Sequence of chain 1.D:
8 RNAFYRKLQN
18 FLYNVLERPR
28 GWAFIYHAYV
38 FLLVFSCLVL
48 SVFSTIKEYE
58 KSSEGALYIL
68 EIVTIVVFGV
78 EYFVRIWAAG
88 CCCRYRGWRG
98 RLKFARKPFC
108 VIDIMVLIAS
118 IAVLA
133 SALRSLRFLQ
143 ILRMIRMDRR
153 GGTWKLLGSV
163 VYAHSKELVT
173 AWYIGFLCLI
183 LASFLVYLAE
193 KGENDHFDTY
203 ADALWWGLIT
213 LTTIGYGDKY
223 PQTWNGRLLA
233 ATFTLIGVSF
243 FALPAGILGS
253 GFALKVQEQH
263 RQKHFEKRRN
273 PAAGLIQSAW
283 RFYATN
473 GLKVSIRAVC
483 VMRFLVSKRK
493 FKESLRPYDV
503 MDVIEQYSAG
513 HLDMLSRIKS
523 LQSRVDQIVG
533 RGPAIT

Sequence of chain 1.B:
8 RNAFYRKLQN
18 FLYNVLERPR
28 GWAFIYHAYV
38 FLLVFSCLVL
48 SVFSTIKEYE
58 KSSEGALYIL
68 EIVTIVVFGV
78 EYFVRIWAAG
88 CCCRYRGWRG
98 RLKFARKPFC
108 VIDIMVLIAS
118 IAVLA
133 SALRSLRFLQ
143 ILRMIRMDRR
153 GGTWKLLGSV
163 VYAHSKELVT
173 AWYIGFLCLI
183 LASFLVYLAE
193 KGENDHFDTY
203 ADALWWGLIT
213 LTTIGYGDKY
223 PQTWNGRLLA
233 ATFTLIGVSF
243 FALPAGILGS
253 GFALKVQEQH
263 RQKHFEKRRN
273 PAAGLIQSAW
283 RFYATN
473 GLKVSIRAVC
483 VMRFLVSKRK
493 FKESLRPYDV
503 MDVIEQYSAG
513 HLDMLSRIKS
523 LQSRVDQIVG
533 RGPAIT

The small molecule below binds the protein below.
Small molecule (SMILES): O=C(Nc1ccc2c3c(cccc13)CC2)c1ccc(F)cc1

Binding-site contacts:
Ligand atom F1 contacts residue LEU159 of chain 1.B at 3.6 Å.
Ligand atom C2 contacts residue TRP174 of chain 1.B at 3.7 Å (hydrophobic).
Ligand atom O1 contacts residue TRP174 of chain 1.B at 2.8 Å (h-bond).
Ligand atom C10 contacts residue PRO246 of chain 1.B at 3.4 Å (hydrophobic).
Ligand atom C15 contacts residue SER241 of chain 1.D at 3.3 Å.
Ligand atom C7 contacts residue GLY177 of chain 1.B at 4.2 Å.
Ligand atom C12 contacts residue SER241 of chain 1.D at 3.5 Å.
Ligand atom N1 contacts residue LEU237 of chain 1.D at 4.2 Å.
Ligand atom C5 contacts residue TRP174 of chain 1.B at 3.9 Å (hydrophobic).
Ligand atom C19 contacts residue TRP174 of chain 1.B at 4.0 Å (hydrophobic).
Ligand atom C9 contacts residue PHE243 of chain 1.B at 3.7 Å (hydrophobic).
Ligand atom C13 contacts residue SER241 of chain 1.D at 3.6 Å.
Ligand atom C1 contacts residue TRP174 of chain 1.B at 3.7 Å (hydrophobic).
Ligand atom C14 contacts residue SER241 of chain 1.D at 4.0 Å.
Ligand atom C4 contacts residue TRP174 of chain 1.B at 4.2 Å (hydrophobic).
Ligand atom C11 contacts residue TRP174 of chain 1.B at 4.1 Å (hydrophobic).
Ligand atom C11 contacts residue LEU237 of chain 1.D at 4.2 Å (hydrophobic).
Ligand atom C6 contacts residue TRP174 of chain 1.B at 4.0 Å (hydrophobic).
Ligand atom N1 contacts residue SER241 of chain 1.D at 3.4 Å (h-bond).
Ligand atom C16 contacts residue SER241 of chain 1.D at 4.1 Å.
Ligand atom C16 contacts residue LEU250 of chain 1.B at 3.5 Å (hydrophobic).
Ligand atom C4 contacts residue PHE243 of chain 1.B at 4.3 Å (hydrophobic).
Ligand atom C17 contacts residue PHE242 of chain 1.D at 3.6 Å (hydrophobic).
Ligand atom C16 contacts residue PHE242 of chain 1.D at 3.4 Å (hydrophobic).
Ligand atom C10 contacts residue PHE243 of chain 1.B at 3.9 Å (hydrophobic).
Ligand atom C7 contacts residue TRP174 of chain 1.B at 3.6 Å (hydrophobic).
Ligand atom C5 contacts residue LEU237 of chain 1.D at 4.2 Å (hydrophobic).
Ligand atom C9 contacts residue ALA173 of chain 1.B at 4.2 Å (hydrophobic).
Ligand atom C7 contacts residue PHE178 of chain 1.B at 3.9 Å (hydrophobic).
Ligand atom C3 contacts residue TRP174 of chain 1.B at 3.9 Å (hydrophobic).
Ligand atom C12 contacts residue PRO246 of chain 1.B at 3.3 Å (hydrophobic).
Ligand atom F1 contacts residue PHE242 of chain 1.D at 2.9 Å.
Ligand atom N1 contacts residue TRP174 of chain 1.B at 4.2 Å.
Ligand atom C7 contacts residue PHE243 of chain 1.B at 4.2 Å (hydrophobic).
Ligand atom O1 contacts residue PRO246 of chain 1.B at 3.5 Å.
Ligand atom C13 contacts residue TRP174 of chain 1.B at 3.6 Å (hydrophobic).
Ligand atom C6 contacts residue SER241 of chain 1.D at 3.8 Å.
Ligand atom O1 contacts residue SER241 of chain 1.D at 4.1 Å.
Ligand atom C15 contacts residue LEU250 of chain 1.B at 3.5 Å (hydrophobic).
Ligand atom C8 contacts residue TRP174 of chain 1.B at 4.0 Å (hydrophobic).